Sequence of chain 1.D:
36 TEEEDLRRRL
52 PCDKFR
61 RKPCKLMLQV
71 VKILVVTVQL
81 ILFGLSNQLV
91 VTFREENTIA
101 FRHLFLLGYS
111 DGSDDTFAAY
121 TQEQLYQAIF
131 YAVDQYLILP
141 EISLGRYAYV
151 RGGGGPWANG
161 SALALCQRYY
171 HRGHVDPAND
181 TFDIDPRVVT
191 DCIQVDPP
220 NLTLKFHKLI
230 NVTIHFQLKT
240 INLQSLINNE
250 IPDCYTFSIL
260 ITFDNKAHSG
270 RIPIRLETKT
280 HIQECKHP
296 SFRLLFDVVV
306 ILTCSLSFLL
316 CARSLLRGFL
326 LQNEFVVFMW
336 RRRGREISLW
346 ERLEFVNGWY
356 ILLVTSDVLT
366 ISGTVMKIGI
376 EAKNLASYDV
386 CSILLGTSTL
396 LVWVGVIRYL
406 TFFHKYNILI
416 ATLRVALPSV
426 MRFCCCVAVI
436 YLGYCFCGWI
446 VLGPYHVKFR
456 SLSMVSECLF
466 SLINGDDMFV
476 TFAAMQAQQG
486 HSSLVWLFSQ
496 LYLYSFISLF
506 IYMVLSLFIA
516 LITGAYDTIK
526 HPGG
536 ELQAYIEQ

The small molecule below binds the protein below.
Small molecule (SMILES): CC(=O)N[C@@H]1[C@@H](O)[C@H](O)[C@@H](CO)O[C@H]1O

Binding-site contacts:
Ligand atom C5 contacts residue ASN230 of chain 1.D at 3.6 Å.
Ligand atom C4 contacts residue ASN230 of chain 1.D at 4.2 Å.
Ligand atom O7 contacts residue ASN230 of chain 1.D at 2.9 Å (h-bond).
Ligand atom O5 contacts residue ASN230 of chain 1.D at 2.3 Å (h-bond).
Ligand atom C2 contacts residue ASN230 of chain 1.D at 2.6 Å.
Ligand atom C8 contacts residue ARG168 of chain 1.D at 3.7 Å.
Ligand atom C8 contacts residue ASN230 of chain 1.D at 4.4 Å.
Ligand atom N2 contacts residue ASN230 of chain 1.D at 3.1 Å (h-bond).
Ligand atom C3 contacts residue ASN230 of chain 1.D at 3.9 Å.
Ligand atom C7 contacts residue ASN230 of chain 1.D at 3.2 Å.
Ligand atom C1 contacts residue ASN230 of chain 1.D at 1.5 Å.